Sequence of chain 16.C:
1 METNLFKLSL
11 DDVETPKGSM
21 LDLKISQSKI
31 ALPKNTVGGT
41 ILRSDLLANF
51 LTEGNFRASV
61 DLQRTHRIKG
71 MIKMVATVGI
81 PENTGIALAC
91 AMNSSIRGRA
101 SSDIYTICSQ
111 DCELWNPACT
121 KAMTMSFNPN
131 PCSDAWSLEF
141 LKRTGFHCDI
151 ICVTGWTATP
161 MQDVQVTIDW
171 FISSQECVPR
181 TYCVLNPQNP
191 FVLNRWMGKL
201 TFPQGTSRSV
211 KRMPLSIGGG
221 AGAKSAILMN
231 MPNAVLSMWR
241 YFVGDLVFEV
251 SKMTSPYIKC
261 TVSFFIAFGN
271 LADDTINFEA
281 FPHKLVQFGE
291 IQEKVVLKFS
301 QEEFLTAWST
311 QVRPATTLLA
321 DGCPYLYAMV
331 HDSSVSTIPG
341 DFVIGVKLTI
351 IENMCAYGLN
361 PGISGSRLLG

This small molecule binds to this protein.
Small molecule (SMILES): Nc1ccn([C@@H]2O[C@H](CO[P](=O)(O)O[C@H]3[C@@H](O)[C@H](n4ccc(=O)[nH]c4=O)O[C@@H]3CO[P](=O)(O)O[C@H]3[C@@H](O)[C@H](n4ccc(N)nc4=O)O[C@@H]3CO[P](=O)(O)O[C@H]3[C@@H](O)[C@H](n4ccc(=O)[nH]c4=O)O[C@@H]3CO[P](=O)(O)O[C@H]3[C@@H](O)[C@H](n4cnc5c(=O)nc(N)[nH]c54)O[C@@H]3CO[P](=O)(O)O[C@H]3[C@@H](O)[C@H](n4cnc5c(N)ncnc54)O[C@@H]3CO)[C@@H](O)[C@H]2O)c(=O)n1

Binding-site contacts:
Ligand atom O3' contacts residue SER126 of chain 16.C at 3.3 Å.
Ligand atom N3 contacts residue VAL192 of chain 16.C at 3.4 Å.
Ligand atom O2' contacts residue MET125 of chain 16.C at 3.6 Å.
Ligand atom C4' contacts residue THR124 of chain 16.C at 3.6 Å.
Ligand atom N6 contacts residue THR349 of chain 16.C at 3.9 Å.
Ligand atom O3' contacts residue THR124 of chain 16.C at 4.2 Å.
Ligand atom P contacts residue SER126 of chain 16.C at 3.7 Å.
Ligand atom C4' contacts residue PRO190 of chain 16.C at 4.3 Å (hydrophobic).
Ligand atom O4' contacts residue ARG180 of chain 16.C at 4.0 Å.
Ligand atom C4 contacts residue ILE350 of chain 16.C at 4.2 Å (hydrophobic).
Ligand atom C5' contacts residue THR124 of chain 16.C at 3.5 Å.
Ligand atom C8 contacts residue PRO190 of chain 16.C at 4.2 Å (hydrophobic).
Ligand atom C2 contacts residue VAL192 of chain 16.C at 3.7 Å (hydrophobic).
Ligand atom C4 contacts residue VAL192 of chain 16.C at 3.9 Å (hydrophobic).
Ligand atom C8 contacts residue ILE350 of chain 16.C at 4.1 Å (hydrophobic).
Ligand atom O4' contacts residue THR124 of chain 16.C at 4.3 Å.
Ligand atom C1' contacts residue PRO190 of chain 16.C at 3.9 Å (hydrophobic).
Ligand atom O3' contacts residue MET125 of chain 16.C at 4.3 Å.
Ligand atom C3' contacts residue SER126 of chain 16.C at 4.3 Å.
Ligand atom O2' contacts residue THR124 of chain 16.C at 4.1 Å.
Ligand atom OP1 contacts residue THR124 of chain 16.C at 3.8 Å.
Ligand atom O2' contacts residue ARG180 of chain 16.C at 3.9 Å.
Ligand atom OP1 contacts residue SER126 of chain 16.C at 2.8 Å (h-bond).
Ligand atom N1 contacts residue VAL192 of chain 16.C at 4.0 Å.
Ligand atom O2 contacts residue GLU113 of chain 16.C at 4.3 Å.
Ligand atom N7 contacts residue ILE350 of chain 16.C at 3.8 Å.
Ligand atom C4' contacts residue SER126 of chain 16.C at 3.4 Å.
Ligand atom N6 contacts residue ILE350 of chain 16.C at 4.0 Å.
Ligand atom C6 contacts residue ILE350 of chain 16.C at 3.8 Å (hydrophobic).
Ligand atom N9 contacts residue PRO190 of chain 16.C at 4.1 Å.
Ligand atom C1' contacts residue ARG180 of chain 16.C at 3.7 Å.
Ligand atom O4' contacts residue PRO190 of chain 16.C at 3.2 Å.
Ligand atom O2' contacts residue SER126 of chain 16.C at 3.6 Å (h-bond).
Ligand atom C5' contacts residue SER126 of chain 16.C at 3.9 Å.
Ligand atom C2 contacts residue ARG180 of chain 16.C at 3.6 Å.
Ligand atom O4' contacts residue SER126 of chain 16.C at 4.3 Å.
Ligand atom OP1 contacts residue LYS73 of chain 16.C at 4.1 Å.
Ligand atom OP1 contacts residue THR124 of chain 16.C at 4.0 Å.
Ligand atom C5 contacts residue ILE350 of chain 16.C at 3.6 Å (hydrophobic).
Ligand atom N3 contacts residue ARG180 of chain 16.C at 4.0 Å.